Sequence of chain 1.A:
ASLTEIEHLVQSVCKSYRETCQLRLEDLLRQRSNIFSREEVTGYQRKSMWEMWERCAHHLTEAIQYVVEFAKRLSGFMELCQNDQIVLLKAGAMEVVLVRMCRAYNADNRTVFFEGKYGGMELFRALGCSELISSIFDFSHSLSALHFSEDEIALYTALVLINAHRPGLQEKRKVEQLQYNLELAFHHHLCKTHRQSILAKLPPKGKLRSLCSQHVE

A small-molecule ligand and the protein it binds are described below.
Small molecule (SMILES): COc1ccc2c(n1)CCN(C(=O)CCCC(=O)O)[C@H]2C(=O)Nc1cc(F)c2c(c1)CCC2(C)C

Binding-site contacts:
Ligand atom C6 contacts residue LEU23 of chain 1.A at 3.9 Å (hydrophobic).
Ligand atom C1 contacts residue ARG100 of chain 1.A at 3.6 Å.
Ligand atom C6 contacts residue PHE113 of chain 1.A at 4.0 Å (hydrophobic).
Ligand atom O15 contacts residue PHE114 of chain 1.A at 3.5 Å.
Ligand atom C4 contacts residue ALA104 of chain 1.A at 3.7 Å (hydrophobic).
Ligand atom C32 contacts residue PHE124 of chain 1.A at 3.8 Å (hydrophobic).
Ligand atom C7 contacts residue PHE113 of chain 1.A at 3.7 Å (hydrophobic).
Ligand atom C17 contacts residue GLU115 of chain 1.A at 4.0 Å.
Ligand atom N24 contacts residue PHE113 of chain 1.A at 2.9 Å (h-bond).
Ligand atom C28 contacts residue VAL112 of chain 1.A at 3.9 Å (hydrophobic).
Ligand atom C4 contacts residue MET101 of chain 1.A at 4.0 Å (hydrophobic).
Ligand atom C26 contacts residue PHE113 of chain 1.A at 3.9 Å (hydrophobic).
Ligand atom C25 contacts residue PHE113 of chain 1.A at 3.9 Å (hydrophobic).
Ligand atom C10 contacts residue GLN22 of chain 1.A at 3.8 Å.
Ligand atom O20 contacts residue HIS59 of chain 1.A at 3.5 Å.
Ligand atom C12 contacts residue LEU23 of chain 1.A at 3.8 Å (hydrophobic).
Ligand atom C10 contacts residue LEU23 of chain 1.A at 3.9 Å (hydrophobic).
Ligand atom C28 contacts residue PHE124 of chain 1.A at 3.9 Å (hydrophobic).
Ligand atom C19 contacts residue HIS59 of chain 1.A at 3.9 Å.
Ligand atom C5 contacts residue PHE113 of chain 1.A at 3.4 Å (hydrophobic).
Ligand atom N13 contacts residue LEU23 of chain 1.A at 3.8 Å.
Ligand atom C25 contacts residue PHE114 of chain 1.A at 3.4 Å (hydrophobic).
Ligand atom O21 contacts residue GLU115 of chain 1.A at 3.7 Å.
Ligand atom C27 contacts residue PHE124 of chain 1.A at 3.8 Å (hydrophobic).
Ligand atom O2 contacts residue ARG100 of chain 1.A at 3.8 Å.
Ligand atom C1 contacts residue MET101 of chain 1.A at 3.8 Å (hydrophobic).
Ligand atom O23 contacts residue HIS59 of chain 1.A at 3.2 Å.
Ligand atom O2 contacts residue MET101 of chain 1.A at 3.5 Å.
Ligand atom C17 contacts residue HIS59 of chain 1.A at 3.5 Å.
Ligand atom F35 contacts residue CYS56 of chain 1.A at 3.3 Å.
Ligand atom C14 contacts residue GLU115 of chain 1.A at 3.9 Å.
Ligand atom N24 contacts residue PHE114 of chain 1.A at 3.5 Å.
Ligand atom C31 contacts residue ILE136 of chain 1.A at 3.8 Å (hydrophobic).
Ligand atom C1 contacts residue VAL97 of chain 1.A at 3.4 Å (hydrophobic).
Ligand atom C22 contacts residue PHE113 of chain 1.A at 3.7 Å (hydrophobic).
Ligand atom C36 contacts residue PHE114 of chain 1.A at 3.7 Å (hydrophobic).
Ligand atom C11 contacts residue GLN22 of chain 1.A at 3.7 Å.
Ligand atom O15 contacts residue GLU115 of chain 1.A at 2.9 Å (salt-bridge).
Ligand atom C29 contacts residue PHE124 of chain 1.A at 3.9 Å (hydrophobic).
Ligand atom F35 contacts residue LEU60 of chain 1.A at 3.4 Å.